Binding-site contacts:
Ligand atom C4 contacts residue ASN70 of chain 55.F at 4.2 Å.
Ligand atom C6 contacts residue ARG33 of chain 55.F at 4.1 Å.
Ligand atom O6 contacts residue ARG33 of chain 55.F at 3.6 Å.
Ligand atom O3 contacts residue PRO31 of chain 55.F at 4.0 Å.
Ligand atom C7 contacts residue PRO31 of chain 55.F at 3.4 Å (hydrophobic).
Ligand atom C2 contacts residue PRO31 of chain 55.F at 3.9 Å (hydrophobic).
Ligand atom O7 contacts residue ASN70 of chain 55.F at 3.3 Å (h-bond).
Ligand atom C3 contacts residue ASN70 of chain 55.F at 3.8 Å.
Ligand atom C7 contacts residue ASN70 of chain 55.F at 3.1 Å.
Ligand atom C1 contacts residue ARG33 of chain 55.F at 4.2 Å.
Ligand atom C5 contacts residue ARG33 of chain 55.F at 4.1 Å.
Ligand atom C5 contacts residue ASN70 of chain 55.F at 3.7 Å.
Ligand atom O7 contacts residue SER71 of chain 55.F at 4.2 Å.
Ligand atom O5 contacts residue ASN70 of chain 55.F at 2.4 Å (h-bond).
Ligand atom C1 contacts residue ASN70 of chain 55.F at 1.4 Å.
Ligand atom C8 contacts residue ASN70 of chain 55.F at 3.6 Å.
Ligand atom N2 contacts residue ASN32 of chain 55.F at 4.2 Å.
Ligand atom C2 contacts residue ASN70 of chain 55.F at 2.5 Å.
Ligand atom O7 contacts residue PRO31 of chain 55.F at 3.2 Å (h-bond).
Ligand atom N2 contacts residue PRO31 of chain 55.F at 2.8 Å (h-bond).
Ligand atom C3 contacts residue PRO31 of chain 55.F at 4.0 Å (hydrophobic).
Ligand atom N2 contacts residue ASN70 of chain 55.F at 2.9 Å (h-bond).

Sequence of chain 55.F:
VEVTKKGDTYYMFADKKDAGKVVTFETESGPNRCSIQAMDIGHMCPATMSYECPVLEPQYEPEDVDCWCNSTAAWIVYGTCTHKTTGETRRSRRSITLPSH

A protein and the small-molecule ligand that binds it are described below.
Small molecule (SMILES): CC(=O)N[C@@H]1[C@@H](O)[C@H](O)[C@@H](CO)O[C@H]1O